A small-molecule ligand and the protein it binds are described below.
Small molecule (SMILES): OC[C@H]1O[C@@H](O)[C@H](O)[C@@H](O)[C@@H]1O

Sequence of chain 1.G:
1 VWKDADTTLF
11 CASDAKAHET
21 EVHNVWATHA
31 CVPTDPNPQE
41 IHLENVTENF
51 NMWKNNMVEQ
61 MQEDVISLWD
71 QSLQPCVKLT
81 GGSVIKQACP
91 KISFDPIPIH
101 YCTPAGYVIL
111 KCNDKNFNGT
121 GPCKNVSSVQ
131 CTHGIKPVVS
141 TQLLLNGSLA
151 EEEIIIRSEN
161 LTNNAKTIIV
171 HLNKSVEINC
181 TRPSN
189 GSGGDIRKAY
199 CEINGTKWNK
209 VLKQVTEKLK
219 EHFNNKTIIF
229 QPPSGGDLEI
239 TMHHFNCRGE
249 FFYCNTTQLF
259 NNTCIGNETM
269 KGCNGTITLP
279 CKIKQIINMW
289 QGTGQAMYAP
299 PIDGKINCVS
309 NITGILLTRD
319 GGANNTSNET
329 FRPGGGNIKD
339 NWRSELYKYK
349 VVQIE

Binding-site contacts:
Ligand atom O2 contacts residue LYS282 of chain 1.G at 3.0 Å (salt-bridge).
Ligand atom C3 contacts residue ILE284 of chain 1.G at 4.3 Å (hydrophobic).
Ligand atom O1 contacts residue GLU237 of chain 1.G at 4.1 Å.
Ligand atom O1 contacts residue ASP235 of chain 1.G at 3.6 Å.
Ligand atom C1 contacts residue LEU236 of chain 1.G at 4.0 Å (hydrophobic).
Ligand atom O3 contacts residue LYS282 of chain 1.G at 3.2 Å (salt-bridge).
Ligand atom O5 contacts residue ASN286 of chain 1.G at 4.4 Å.
Ligand atom C2 contacts residue ASN286 of chain 1.G at 3.6 Å.
Ligand atom C2 contacts residue LEU236 of chain 1.G at 4.3 Å (hydrophobic).
Ligand atom O2 contacts residue ILE284 of chain 1.G at 4.0 Å.
Ligand atom O1 contacts residue LEU236 of chain 1.G at 2.7 Å (h-bond).
Ligand atom C4 contacts residue GLN293 of chain 1.G at 4.4 Å.
Ligand atom O3 contacts residue ILE284 of chain 1.G at 3.3 Å (h-bond).
Ligand atom O1 contacts residue ASN286 of chain 1.G at 3.8 Å.
Ligand atom O2 contacts residue ASN286 of chain 1.G at 3.1 Å (h-bond).
Ligand atom C3 contacts residue ASN286 of chain 1.G at 3.9 Å.
Ligand atom O2 contacts residue GLU237 of chain 1.G at 3.1 Å (salt-bridge).
Ligand atom C1 contacts residue ASN286 of chain 1.G at 3.3 Å.
Ligand atom O2 contacts residue LEU236 of chain 1.G at 4.0 Å.
Ligand atom C2 contacts residue LYS282 of chain 1.G at 3.3 Å.
Ligand atom C3 contacts residue LYS282 of chain 1.G at 3.9 Å.
Ligand atom O4 contacts residue GLN293 of chain 1.G at 3.5 Å (h-bond).
Ligand atom C3 contacts residue GLN293 of chain 1.G at 4.5 Å.